Sequence of chain 1.D:
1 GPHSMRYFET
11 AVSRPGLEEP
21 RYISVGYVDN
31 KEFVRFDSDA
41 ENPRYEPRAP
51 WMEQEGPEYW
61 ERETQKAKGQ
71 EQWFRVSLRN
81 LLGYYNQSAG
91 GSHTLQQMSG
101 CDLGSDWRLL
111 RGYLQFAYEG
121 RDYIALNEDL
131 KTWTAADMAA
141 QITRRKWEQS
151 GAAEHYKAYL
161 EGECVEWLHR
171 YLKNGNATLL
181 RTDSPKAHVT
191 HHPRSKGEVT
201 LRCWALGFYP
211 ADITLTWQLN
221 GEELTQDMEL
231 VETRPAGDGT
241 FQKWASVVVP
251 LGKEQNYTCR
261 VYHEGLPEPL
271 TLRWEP

Binding-site contacts:
Ligand atom CA contacts residue TYR7 of chain 1.D at 3.3 Å (hydrophobic).
Ligand atom CE1 contacts residue HIS155 of chain 1.D at 3.4 Å.
Ligand atom C contacts residue TYR84 of chain 1.D at 3.2 Å (hydrophobic).
Ligand atom O contacts residue TRP147 of chain 1.D at 3.1 Å (h-bond).
Ligand atom OXT contacts residue ASN80 of chain 1.D at 2.8 Å (h-bond).
Ligand atom O contacts residue TYR159 of chain 1.D at 2.8 Å (h-bond).
Ligand atom N contacts residue GLN70 of chain 1.D at 3.0 Å (h-bond).
Ligand atom ND2 contacts residue GLN97 of chain 1.D at 3.1 Å (h-bond).
Ligand atom CE contacts residue GLU163 of chain 1.D at 2.8 Å.
Ligand atom O contacts residue HIS155 of chain 1.D at 2.6 Å (h-bond).
Ligand atom CB contacts residue TYR156 of chain 1.D at 3.3 Å (hydrophobic).
Ligand atom OXT contacts residue TYR84 of chain 1.D at 3.1 Å (h-bond).
Ligand atom N contacts residue TYR156 of chain 1.D at 3.1 Å (h-bond).
Ligand atom CG1 contacts residue SER99 of chain 1.D at 3.4 Å.
Ligand atom CD contacts residue GLU163 of chain 1.D at 3.1 Å.
Ligand atom N contacts residue GLU63 of chain 1.D at 2.9 Å (salt-bridge).
Ligand atom O contacts residue TRP147 of chain 1.D at 3.4 Å (h-bond).
Ligand atom CE contacts residue LYS66 of chain 1.D at 3.0 Å.
Ligand atom NZ contacts residue GLU163 of chain 1.D at 2.5 Å (salt-bridge).
Ligand atom O contacts residue TYR7 of chain 1.D at 3.4 Å.
Ligand atom CE2 contacts residue SER150 of chain 1.D at 3.2 Å.
Ligand atom O contacts residue THR143 of chain 1.D at 2.6 Å (h-bond).
Ligand atom OD1 contacts residue GLN97 of chain 1.D at 2.9 Å (h-bond).
Ligand atom N contacts residue TYR159 of chain 1.D at 3.4 Å.
Ligand atom N contacts residue TYR171 of chain 1.D at 2.6 Å (h-bond).
Ligand atom O contacts residue LYS146 of chain 1.D at 2.8 Å (salt-bridge).
Ligand atom OG1 contacts residue LYS146 of chain 1.D at 3.1 Å (salt-bridge).
Ligand atom CE contacts residue GLU63 of chain 1.D at 3.1 Å.
Ligand atom C contacts residue TYR7 of chain 1.D at 3.3 Å (hydrophobic).
Ligand atom N contacts residue SER77 of chain 1.D at 3.2 Å (h-bond).
Ligand atom O contacts residue TRP73 of chain 1.D at 3.1 Å (h-bond).
Ligand atom N contacts residue TYR7 of chain 1.D at 2.9 Å (h-bond).
Ligand atom O contacts residue TRP73 of chain 1.D at 3.2 Å (h-bond).
Ligand atom O contacts residue LYS66 of chain 1.D at 2.6 Å (salt-bridge).
Ligand atom CE contacts residue PHE116 of chain 1.D at 3.3 Å (hydrophobic).
Ligand atom NZ contacts residue LYS66 of chain 1.D at 3.1 Å (salt-bridge).
Ligand atom OXT contacts residue LYS146 of chain 1.D at 3.1 Å (salt-bridge).
Ligand atom OD1 contacts residue GLN70 of chain 1.D at 3.4 Å (h-bond).
Ligand atom CG contacts residue GLU63 of chain 1.D at 3.2 Å.
Ligand atom O contacts residue TYR84 of chain 1.D at 2.5 Å (h-bond).

A protein and the small-molecule ligand that binds it are described below.
Small molecule (SMILES): CSCC[C@H](NC(=O)[C@@H](NC(=O)[C@H](C)NC(=O)[C@H](Cc1ccccc1)NC(=O)[C@H](CC(N)=O)NC(=O)[C@H](Cc1ccccc1)NC(=O)[C@@H](NC(=O)[C@H](C)NC(=O)[C@@H](N)CCCCN)C(C)C)[C@@H](C)O)C(=O)O